Sequence of chain 1.A:
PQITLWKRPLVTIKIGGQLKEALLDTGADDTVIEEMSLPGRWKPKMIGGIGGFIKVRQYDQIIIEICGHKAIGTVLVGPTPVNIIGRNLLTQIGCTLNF

Binding-site contacts:
Ligand atom C25 contacts residue VAL82 of chain 1.A at 3.6 Å (hydrophobic).
Ligand atom C17 contacts residue ALA28 of chain 1.B at 3.6 Å (hydrophobic).
Ligand atom O2 contacts residue ALA28 of chain 1.B at 3.7 Å.
Ligand atom C contacts residue GLY27 of chain 1.A at 3.5 Å.
Ligand atom C contacts residue ASP25 of chain 1.A at 3.6 Å.
Ligand atom C30 contacts residue VAL82 of chain 1.A at 3.6 Å (hydrophobic).
Ligand atom O contacts residue GLY49 of chain 1.A at 3.4 Å.
Ligand atom C25 contacts residue ARG8 of chain 1.A at 3.4 Å.
Ligand atom F2 contacts residue ILE50 of chain 1.B at 3.3 Å.
Ligand atom C31 contacts residue GLY49 of chain 1.B at 3.5 Å.
Ligand atom C10 contacts residue GLY27 of chain 1.B at 3.7 Å.
Ligand atom C16 contacts residue ASP30 of chain 1.B at 3.2 Å.
Ligand atom C4 contacts residue ILE50 of chain 1.B at 3.6 Å (hydrophobic).
Ligand atom C32 contacts residue GLY48 of chain 1.B at 3.4 Å.
Ligand atom C9 contacts residue ASP25 of chain 1.B at 3.3 Å.
Ligand atom C29 contacts residue VAL82 of chain 1.A at 3.5 Å (hydrophobic).
Ligand atom C15 contacts residue ASP30 of chain 1.B at 3.4 Å.
Ligand atom C28 contacts residue VAL82 of chain 1.A at 3.6 Å (hydrophobic).
Ligand atom O2 contacts residue ASP29 of chain 1.B at 2.8 Å (salt-bridge).
Ligand atom O1 contacts residue ILE50 of chain 1.B at 2.8 Å (h-bond).
Ligand atom C24 contacts residue ARG8 of chain 1.A at 3.5 Å.
Ligand atom O contacts residue ILE50 of chain 1.A at 2.8 Å (h-bond).
Ligand atom C16 contacts residue ALA28 of chain 1.B at 3.7 Å (hydrophobic).
Ligand atom F contacts residue ILE50 of chain 1.A at 3.1 Å.
Ligand atom N contacts residue ASP25 of chain 1.A at 2.8 Å (salt-bridge).
Ligand atom C8 contacts residue GLY48 of chain 1.A at 3.4 Å.
Ligand atom C1 contacts residue ASP25 of chain 1.A at 2.9 Å.
Ligand atom C contacts residue ASP25 of chain 1.B at 3.1 Å.
Ligand atom C28 contacts residue GLY27 of chain 1.B at 3.5 Å.
Ligand atom C26 contacts residue ARG8 of chain 1.A at 3.6 Å.
Ligand atom C13 contacts residue GLY48 of chain 1.B at 3.6 Å.
Ligand atom F contacts residue ILE84 of chain 1.B at 3.4 Å.
Ligand atom N contacts residue ASP25 of chain 1.B at 2.8 Å (salt-bridge).
Ligand atom O1 contacts residue GLY49 of chain 1.B at 3.2 Å.
Ligand atom N2 contacts residue GLY48 of chain 1.B at 3.0 Å (h-bond).
Ligand atom C7 contacts residue GLY48 of chain 1.A at 3.4 Å.
Ligand atom C17 contacts residue ILE50 of chain 1.A at 3.7 Å (hydrophobic).
Ligand atom O2 contacts residue GLY27 of chain 1.B at 3.6 Å.
Ligand atom C19 contacts residue GLY48 of chain 1.B at 3.7 Å.
Ligand atom F2 contacts residue ILE84 of chain 1.A at 3.3 Å.

Sequence of chain 1.B:
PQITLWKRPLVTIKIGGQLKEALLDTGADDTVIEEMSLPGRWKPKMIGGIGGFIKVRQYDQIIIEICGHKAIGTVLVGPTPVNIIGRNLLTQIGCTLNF

This protein binds this small molecule.
Small molecule (SMILES): O=C(CC(c1ccc(F)cc1)c1ccc(F)cc1)Nc1cccc(F)c1CC[C@H]1CNCCN1S(=O)(=O)c1ccccc1